Sequence of chain 5.E:
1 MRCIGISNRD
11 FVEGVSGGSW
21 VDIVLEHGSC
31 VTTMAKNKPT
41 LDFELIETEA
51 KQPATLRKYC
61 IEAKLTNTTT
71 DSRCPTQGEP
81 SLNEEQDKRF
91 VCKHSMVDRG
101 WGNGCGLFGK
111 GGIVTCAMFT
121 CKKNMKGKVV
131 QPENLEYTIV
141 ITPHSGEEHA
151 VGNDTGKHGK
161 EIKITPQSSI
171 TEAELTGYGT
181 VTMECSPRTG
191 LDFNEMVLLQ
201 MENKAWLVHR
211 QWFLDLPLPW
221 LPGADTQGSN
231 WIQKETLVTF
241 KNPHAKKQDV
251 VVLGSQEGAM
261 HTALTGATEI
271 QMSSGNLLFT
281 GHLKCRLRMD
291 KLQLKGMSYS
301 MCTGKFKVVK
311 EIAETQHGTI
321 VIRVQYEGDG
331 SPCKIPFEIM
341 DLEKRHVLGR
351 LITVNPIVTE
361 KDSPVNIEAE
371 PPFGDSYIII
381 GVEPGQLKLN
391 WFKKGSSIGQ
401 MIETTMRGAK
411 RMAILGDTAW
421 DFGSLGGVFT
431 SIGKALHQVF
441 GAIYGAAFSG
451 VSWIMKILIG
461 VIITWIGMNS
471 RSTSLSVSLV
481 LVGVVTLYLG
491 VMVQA

Binding-site contacts:
Ligand atom O7 contacts residue HIS149 of chain 5.E at 3.6 Å.
Ligand atom C4 contacts residue ASN153 of chain 5.E at 4.2 Å.
Ligand atom C1 contacts residue THR155 of chain 5.E at 4.0 Å.
Ligand atom C8 contacts residue GLY102 of chain 5.C at 3.3 Å.
Ligand atom C8 contacts residue ASN153 of chain 5.E at 4.0 Å.
Ligand atom O5 contacts residue ASN153 of chain 5.E at 2.3 Å (h-bond).
Ligand atom O5 contacts residue THR155 of chain 5.E at 4.3 Å.
Ligand atom C6 contacts residue HIS149 of chain 5.E at 4.2 Å.
Ligand atom C1 contacts residue ASN153 of chain 5.E at 1.4 Å.
Ligand atom O7 contacts residue ASN153 of chain 5.E at 3.3 Å (h-bond).
Ligand atom O6 contacts residue HIS158 of chain 5.E at 2.8 Å (h-bond).
Ligand atom C5 contacts residue HIS149 of chain 5.E at 4.4 Å.
Ligand atom C6 contacts residue HIS158 of chain 5.E at 4.0 Å.
Ligand atom C5 contacts residue HIS158 of chain 5.E at 4.2 Å.
Ligand atom C4 contacts residue HIS149 of chain 5.E at 4.4 Å.
Ligand atom O6 contacts residue ASN153 of chain 5.E at 4.5 Å.
Ligand atom C3 contacts residue ASN153 of chain 5.E at 3.8 Å.
Ligand atom C1 contacts residue HIS149 of chain 5.E at 3.6 Å.
Ligand atom O5 contacts residue HIS158 of chain 5.E at 3.1 Å (h-bond).
Ligand atom C3 contacts residue HIS149 of chain 5.E at 4.5 Å.
Ligand atom O3 contacts residue HIS149 of chain 5.E at 4.2 Å.
Ligand atom C2 contacts residue HIS149 of chain 5.E at 3.7 Å.
Ligand atom C1 contacts residue HIS158 of chain 5.E at 3.9 Å.
Ligand atom C7 contacts residue HIS149 of chain 5.E at 4.5 Å.
Ligand atom N2 contacts residue ASN153 of chain 5.E at 2.9 Å (h-bond).
Ligand atom C5 contacts residue ASN153 of chain 5.E at 3.6 Å.
Ligand atom O5 contacts residue HIS149 of chain 5.E at 3.5 Å (h-bond).
Ligand atom O6 contacts residue HIS149 of chain 5.E at 3.0 Å (h-bond).
Ligand atom O6 contacts residue GLY156 of chain 5.E at 4.5 Å.
Ligand atom C2 contacts residue ASN153 of chain 5.E at 2.4 Å.
Ligand atom C7 contacts residue ASN153 of chain 5.E at 3.3 Å.

Sequence of chain 5.C:
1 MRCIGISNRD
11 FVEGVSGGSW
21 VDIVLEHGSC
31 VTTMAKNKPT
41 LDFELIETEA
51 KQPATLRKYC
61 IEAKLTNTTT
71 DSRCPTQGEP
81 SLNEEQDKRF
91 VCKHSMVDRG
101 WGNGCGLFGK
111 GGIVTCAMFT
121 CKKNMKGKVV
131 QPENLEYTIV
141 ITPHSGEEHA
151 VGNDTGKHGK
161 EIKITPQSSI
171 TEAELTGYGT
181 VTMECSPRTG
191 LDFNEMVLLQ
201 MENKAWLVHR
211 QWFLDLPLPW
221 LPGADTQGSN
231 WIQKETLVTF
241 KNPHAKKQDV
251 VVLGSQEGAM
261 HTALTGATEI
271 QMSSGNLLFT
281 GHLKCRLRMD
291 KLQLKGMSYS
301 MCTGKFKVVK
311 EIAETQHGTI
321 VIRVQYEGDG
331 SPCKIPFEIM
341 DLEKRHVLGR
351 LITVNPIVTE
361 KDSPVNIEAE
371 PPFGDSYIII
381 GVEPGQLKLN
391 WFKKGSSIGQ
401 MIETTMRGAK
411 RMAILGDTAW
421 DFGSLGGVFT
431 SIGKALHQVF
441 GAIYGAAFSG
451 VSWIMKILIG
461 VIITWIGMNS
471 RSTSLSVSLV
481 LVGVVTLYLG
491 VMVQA

The small molecule below binds the protein below.
Small molecule (SMILES): CC(=O)N[C@H]1[C@H](O[C@H]2[C@H](O)[C@@H](NC(C)=O)CO[C@@H]2CO)O[C@H](CO)[C@@H](O)[C@@H]1O